Binding-site contacts:
Ligand atom O05 contacts residue PHE77 of chain 1.A at 3.7 Å.
Ligand atom C13 contacts residue PRO51 of chain 1.A at 3.8 Å (hydrophobic).
Ligand atom C06 contacts residue TYR101 of chain 1.A at 3.4 Å (hydrophobic).
Ligand atom O18 contacts residue ASN50 of chain 1.A at 2.9 Å (h-bond).
Ligand atom N03 contacts residue TRP79 of chain 1.A at 3.4 Å.
Ligand atom C06 contacts residue TRP85 of chain 1.A at 3.7 Å (hydrophobic).
Ligand atom C14 contacts residue ASN50 of chain 1.A at 3.7 Å.
Ligand atom C4 contacts residue PRO51 of chain 1.A at 4.0 Å (hydrophobic).
Ligand atom C02 contacts residue PHE77 of chain 1.A at 3.7 Å (hydrophobic).
Ligand atom C4 contacts residue TRP85 of chain 1.A at 3.9 Å (hydrophobic).
Ligand atom O05 contacts residue SER78 of chain 1.A at 3.4 Å.
Ligand atom C08 contacts residue TRP79 of chain 1.A at 3.8 Å (hydrophobic).
Ligand atom N03 contacts residue PHE77 of chain 1.A at 2.9 Å (h-bond).
Ligand atom C04 contacts residue PHE77 of chain 1.A at 3.7 Å (hydrophobic).
Ligand atom C3 contacts residue ASN50 of chain 1.A at 3.5 Å.
Ligand atom O01 contacts residue ASN50 of chain 1.A at 3.6 Å.
Ligand atom C02 contacts residue TRP79 of chain 1.A at 3.5 Å (hydrophobic).
Ligand atom C19 contacts residue ASN50 of chain 1.A at 3.4 Å.
Ligand atom N09 contacts residue ASN50 of chain 1.A at 4.2 Å.
Ligand atom O16 contacts residue TRP85 of chain 1.A at 3.3 Å.
Ligand atom O01 contacts residue TRP79 of chain 1.A at 3.5 Å.
Ligand atom O16 contacts residue PHE77 of chain 1.A at 3.5 Å.
Ligand atom O16 contacts residue GLU76 of chain 1.A at 3.9 Å.
Ligand atom C04 contacts residue TYR101 of chain 1.A at 3.4 Å (hydrophobic).
Ligand atom C06 contacts residue TRP99 of chain 1.A at 3.8 Å (hydrophobic).
Ligand atom O01 contacts residue PRO51 of chain 1.A at 3.5 Å.
Ligand atom O18 contacts residue TRP99 of chain 1.A at 3.7 Å.
Ligand atom O01 contacts residue PHE77 of chain 1.A at 3.6 Å.
Ligand atom C07 contacts residue TRP99 of chain 1.A at 3.4 Å (hydrophobic).
Ligand atom C07 contacts residue TRP85 of chain 1.A at 3.5 Å (hydrophobic).
Ligand atom C14 contacts residue PRO51 of chain 1.A at 4.1 Å (hydrophobic).
Ligand atom O05 contacts residue TRP79 of chain 1.A at 3.0 Å (h-bond).
Ligand atom C12 contacts residue PRO51 of chain 1.A at 4.0 Å (hydrophobic).
Ligand atom O05 contacts residue TYR101 of chain 1.A at 2.8 Å (h-bond).
Ligand atom O05 contacts residue TRP85 of chain 1.A at 3.8 Å.
Ligand atom C04 contacts residue TRP79 of chain 1.A at 3.3 Å (hydrophobic).
Ligand atom C06 contacts residue TRP79 of chain 1.A at 3.6 Å (hydrophobic).
Ligand atom C04 contacts residue SER78 of chain 1.A at 4.0 Å.
Ligand atom C08 contacts residue TRP99 of chain 1.A at 4.0 Å (hydrophobic).
Ligand atom C04 contacts residue TRP85 of chain 1.A at 3.7 Å (hydrophobic).

Sequence of chain 1.A:
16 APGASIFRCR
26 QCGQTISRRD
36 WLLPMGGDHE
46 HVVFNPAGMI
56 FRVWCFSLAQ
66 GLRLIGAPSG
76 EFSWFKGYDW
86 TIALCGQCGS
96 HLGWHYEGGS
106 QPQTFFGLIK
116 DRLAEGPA

A small-molecule ligand and the protein it binds are described below.
Small molecule (SMILES): O=C1CC[C@H](N2C(=O)c3ccccc3C2=O)C(=O)N1